This small molecule binds to this protein.
Small molecule (SMILES): CC(=O)N[C@@H]1[C@@H](O)[C@H](O)[C@@H](CO)O[C@H]1O

Binding-site contacts:
Ligand atom O7 contacts residue ASN168 of chain 1.L at 3.1 Å (h-bond).
Ligand atom C5 contacts residue ASN168 of chain 1.L at 3.7 Å.
Ligand atom C2 contacts residue ASN168 of chain 1.L at 2.4 Å.
Ligand atom C8 contacts residue LEU416 of chain 1.M at 3.6 Å (hydrophobic).
Ligand atom C7 contacts residue ASN168 of chain 1.L at 3.2 Å.
Ligand atom O7 contacts residue GLN587 of chain 1.L at 4.2 Å.
Ligand atom C4 contacts residue ASN168 of chain 1.L at 4.2 Å.
Ligand atom C8 contacts residue CYS418 of chain 1.M at 3.7 Å (hydrophobic).
Ligand atom C3 contacts residue ASN168 of chain 1.L at 3.8 Å.
Ligand atom O7 contacts residue THR590 of chain 1.L at 3.7 Å.
Ligand atom C1 contacts residue LEU416 of chain 1.M at 4.5 Å (hydrophobic).
Ligand atom C7 contacts residue LEU416 of chain 1.M at 4.2 Å (hydrophobic).
Ligand atom O5 contacts residue ASN168 of chain 1.L at 2.4 Å (h-bond).
Ligand atom C1 contacts residue ASN168 of chain 1.L at 1.4 Å.
Ligand atom N2 contacts residue LEU416 of chain 1.M at 4.3 Å.
Ligand atom N2 contacts residue ASN168 of chain 1.L at 2.9 Å (h-bond).
Ligand atom C8 contacts residue ASN168 of chain 1.L at 4.4 Å.

Sequence of chain 1.L:
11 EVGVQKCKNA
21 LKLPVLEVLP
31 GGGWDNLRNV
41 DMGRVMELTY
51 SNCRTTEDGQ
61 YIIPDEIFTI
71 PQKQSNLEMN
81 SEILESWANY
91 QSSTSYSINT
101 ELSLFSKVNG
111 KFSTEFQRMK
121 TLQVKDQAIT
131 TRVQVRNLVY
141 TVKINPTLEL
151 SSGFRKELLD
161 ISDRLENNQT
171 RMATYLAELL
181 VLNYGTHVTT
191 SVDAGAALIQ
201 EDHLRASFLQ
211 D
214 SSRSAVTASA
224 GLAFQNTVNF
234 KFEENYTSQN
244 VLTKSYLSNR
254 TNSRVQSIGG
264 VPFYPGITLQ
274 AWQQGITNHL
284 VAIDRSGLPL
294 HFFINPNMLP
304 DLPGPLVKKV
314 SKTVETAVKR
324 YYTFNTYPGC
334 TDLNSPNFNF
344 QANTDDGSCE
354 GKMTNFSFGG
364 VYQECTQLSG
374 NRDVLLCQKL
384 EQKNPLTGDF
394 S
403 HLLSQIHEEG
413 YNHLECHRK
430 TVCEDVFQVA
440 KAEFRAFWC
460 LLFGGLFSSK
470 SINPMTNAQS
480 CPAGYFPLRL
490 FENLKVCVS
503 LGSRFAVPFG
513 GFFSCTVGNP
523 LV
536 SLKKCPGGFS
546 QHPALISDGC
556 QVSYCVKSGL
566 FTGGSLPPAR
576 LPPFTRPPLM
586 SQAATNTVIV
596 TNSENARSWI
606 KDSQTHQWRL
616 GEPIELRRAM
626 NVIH

Sequence of chain 1.M:
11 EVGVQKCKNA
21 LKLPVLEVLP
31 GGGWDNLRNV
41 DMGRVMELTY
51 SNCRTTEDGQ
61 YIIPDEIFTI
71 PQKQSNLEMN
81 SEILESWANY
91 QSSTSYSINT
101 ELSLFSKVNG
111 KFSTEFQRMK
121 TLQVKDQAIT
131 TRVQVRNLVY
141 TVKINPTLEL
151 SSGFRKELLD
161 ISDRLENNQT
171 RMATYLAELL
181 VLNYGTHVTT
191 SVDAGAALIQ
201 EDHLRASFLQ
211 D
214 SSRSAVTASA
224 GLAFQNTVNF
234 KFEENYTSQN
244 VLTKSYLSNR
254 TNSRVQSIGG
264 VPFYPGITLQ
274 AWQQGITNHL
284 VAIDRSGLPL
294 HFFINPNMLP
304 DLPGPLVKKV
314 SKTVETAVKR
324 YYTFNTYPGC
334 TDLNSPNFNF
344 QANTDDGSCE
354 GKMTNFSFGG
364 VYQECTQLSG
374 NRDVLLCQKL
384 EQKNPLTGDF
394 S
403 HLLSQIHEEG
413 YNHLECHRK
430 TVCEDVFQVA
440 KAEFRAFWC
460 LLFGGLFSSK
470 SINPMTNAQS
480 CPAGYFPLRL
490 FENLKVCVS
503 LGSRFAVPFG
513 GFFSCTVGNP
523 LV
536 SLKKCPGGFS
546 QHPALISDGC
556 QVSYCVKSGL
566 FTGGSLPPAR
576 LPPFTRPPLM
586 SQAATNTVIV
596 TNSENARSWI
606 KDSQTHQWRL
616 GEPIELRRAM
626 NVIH